A small-molecule ligand and the protein it binds are described below.
Small molecule (SMILES): CO[C@@H]1O[C@H](CO)[C@@H](O[C@H]2O[C@H](CO)[C@@H](O)[C@H](O)[C@@H]2O)[C@H](O)[C@@H]1O

Binding-site contacts:
Ligand atom O4 contacts residue GLY227 of chain 1.B at 4.0 Å.
Ligand atom O3 contacts residue ARG228 of chain 1.B at 2.8 Å (salt-bridge).
Ligand atom C6 contacts residue LEU99 of chain 1.B at 4.0 Å (hydrophobic).
Ligand atom C6 contacts residue LEU99 of chain 1.B at 4.2 Å (hydrophobic).
Ligand atom C2 contacts residue LEU99 of chain 1.B at 4.2 Å (hydrophobic).
Ligand atom O5 contacts residue LEU99 of chain 1.B at 2.9 Å (h-bond).
Ligand atom C4 contacts residue ARG228 of chain 1.B at 3.6 Å.
Ligand atom O6 contacts residue TYR100 of chain 1.B at 3.2 Å (h-bond).
Ligand atom O6 contacts residue LEU99 of chain 1.B at 3.3 Å (h-bond).
Ligand atom O4 contacts residue ARG228 of chain 1.B at 3.2 Å (salt-bridge).
Ligand atom O3 contacts residue GLY227 of chain 1.B at 3.4 Å.
Ligand atom O6 contacts residue GLY98 of chain 1.B at 3.4 Å (h-bond).
Ligand atom C5 contacts residue TYR12 of chain 1.B at 4.0 Å (hydrophobic).
Ligand atom C6 contacts residue TYR12 of chain 1.B at 4.0 Å (hydrophobic).
Ligand atom C6 contacts residue ASP208 of chain 1.B at 3.5 Å.
Ligand atom C3 contacts residue ARG228 of chain 1.B at 3.7 Å.
Ligand atom C6 contacts residue ALA207 of chain 1.B at 3.9 Å (hydrophobic).
Ligand atom C4 contacts residue ASP208 of chain 1.B at 3.3 Å.
Ligand atom O2 contacts residue LEU99 of chain 1.B at 3.6 Å (h-bond).
Ligand atom C4 contacts residue LEU99 of chain 1.B at 3.8 Å (hydrophobic).
Ligand atom O4 contacts residue ASN14 of chain 1.B at 2.8 Å (h-bond).
Ligand atom O3 contacts residue THR226 of chain 1.B at 4.1 Å.
Ligand atom C5 contacts residue LEU99 of chain 1.B at 4.0 Å (hydrophobic).
Ligand atom O2 contacts residue LEU99 of chain 1.B at 3.6 Å.
Ligand atom O6 contacts residue ASP208 of chain 1.B at 2.7 Å (salt-bridge).
Ligand atom O2 contacts residue GLY227 of chain 1.B at 3.7 Å.
Ligand atom O4 contacts residue ASP208 of chain 1.B at 2.5 Å (salt-bridge).
Ligand atom O5 contacts residue GLY98 of chain 1.B at 3.9 Å.
Ligand atom C3 contacts residue GLY227 of chain 1.B at 4.1 Å.
Ligand atom C5 contacts residue ASP208 of chain 1.B at 4.1 Å.
Ligand atom C6 contacts residue TYR12 of chain 1.B at 3.6 Å (hydrophobic).
Ligand atom C1 contacts residue LEU99 of chain 1.B at 3.5 Å (hydrophobic).
Ligand atom O6 contacts residue ALA207 of chain 1.B at 3.4 Å.
Ligand atom C4 contacts residue ASN14 of chain 1.B at 3.9 Å.
Ligand atom C3 contacts residue ASN14 of chain 1.B at 4.2 Å.
Ligand atom O2 contacts residue GLY98 of chain 1.B at 3.1 Å.
Ligand atom O6 contacts residue TYR12 of chain 1.B at 3.8 Å.
Ligand atom O4 contacts residue TYR12 of chain 1.B at 3.7 Å.
Ligand atom C6 contacts residue TYR100 of chain 1.B at 3.9 Å (hydrophobic).
Ligand atom C4 contacts residue GLY227 of chain 1.B at 3.8 Å.

Sequence of chain 1.B:
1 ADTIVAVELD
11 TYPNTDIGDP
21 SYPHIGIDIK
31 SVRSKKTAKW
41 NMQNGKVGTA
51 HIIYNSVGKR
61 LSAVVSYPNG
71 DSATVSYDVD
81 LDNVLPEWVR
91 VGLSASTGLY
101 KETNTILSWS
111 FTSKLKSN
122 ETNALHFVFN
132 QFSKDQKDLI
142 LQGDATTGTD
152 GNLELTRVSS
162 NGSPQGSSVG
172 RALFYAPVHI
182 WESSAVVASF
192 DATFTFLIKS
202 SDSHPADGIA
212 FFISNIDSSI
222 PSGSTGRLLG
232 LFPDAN